Sequence of chain 1.A:
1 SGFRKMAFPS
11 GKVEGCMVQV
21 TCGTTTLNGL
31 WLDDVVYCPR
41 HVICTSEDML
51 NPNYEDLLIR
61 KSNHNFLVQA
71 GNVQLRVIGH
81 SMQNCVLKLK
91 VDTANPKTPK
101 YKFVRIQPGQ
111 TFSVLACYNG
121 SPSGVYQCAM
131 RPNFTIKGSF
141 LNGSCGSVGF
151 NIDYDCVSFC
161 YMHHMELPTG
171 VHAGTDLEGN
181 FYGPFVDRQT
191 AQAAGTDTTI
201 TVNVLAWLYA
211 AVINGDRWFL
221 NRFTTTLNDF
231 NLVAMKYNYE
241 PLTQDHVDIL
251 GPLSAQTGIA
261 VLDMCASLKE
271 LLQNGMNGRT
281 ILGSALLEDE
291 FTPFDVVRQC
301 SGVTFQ

A protein and the small-molecule ligand that binds it are described below.
Small molecule (SMILES): C[C@@H](OC(C)(C)C)[C@H](NC(=O)OCc1ccccc1)C(=O)N[C@@H](CC1CCCCC1)C(=O)NN(CCC(N)=O)C(=O)CCl

Binding-site contacts:
Ligand atom C23 contacts residue GLN192 of chain 2.A at 3.5 Å.
Ligand atom O28 contacts residue GLN189 of chain 2.A at 3.2 Å.
Ligand atom C19 contacts residue GLU166 of chain 2.A at 3.6 Å.
Ligand atom N contacts residue GLU166 of chain 2.A at 3.3 Å (salt-bridge).
Ligand atom C23 contacts residue PRO168 of chain 2.A at 3.6 Å (hydrophobic).
Ligand atom C26 contacts residue HIS163 of chain 2.A at 3.6 Å.
Ligand atom N contacts residue LEU141 of chain 2.A at 3.6 Å.
Ligand atom N contacts residue GLU166 of chain 2.A at 2.7 Å (salt-bridge).
Ligand atom C22 contacts residue THR190 of chain 2.A at 3.0 Å.
Ligand atom CA contacts residue GLN189 of chain 2.A at 3.7 Å.
Ligand atom CL1 contacts residue CYS145 of chain 2.A at 2.9 Å.
Ligand atom CB contacts residue GLU166 of chain 2.A at 3.6 Å.
Ligand atom N contacts residue PHE140 of chain 2.A at 3.2 Å (h-bond).
Ligand atom C30 contacts residue HIS41 of chain 2.A at 3.6 Å.
Ligand atom O6 contacts residue HIS163 of chain 2.A at 2.7 Å (h-bond).
Ligand atom O contacts residue MET165 of chain 2.A at 3.2 Å.
Ligand atom C23 contacts residue THR190 of chain 2.A at 3.2 Å.
Ligand atom CZ contacts residue ASP187 of chain 2.A at 3.5 Å.
Ligand atom O6 contacts residue PHE140 of chain 2.A at 3.5 Å.
Ligand atom N4 contacts residue HIS164 of chain 2.A at 3.4 Å (h-bond).
Ligand atom O6 contacts residue HIS172 of chain 2.A at 3.6 Å.
Ligand atom O20 contacts residue GLU166 of chain 2.A at 3.5 Å (salt-bridge).
Ligand atom CE1 contacts residue ASP187 of chain 2.A at 3.6 Å.
Ligand atom N2 contacts residue HIS164 of chain 2.A at 2.6 Å (h-bond).
Ligand atom CG contacts residue GLN189 of chain 2.A at 3.5 Å.
Ligand atom C24 contacts residue PRO168 of chain 2.A at 3.5 Å (hydrophobic).
Ligand atom O contacts residue GLU166 of chain 2.A at 2.8 Å (salt-bridge).
Ligand atom C27 contacts residue THR190 of chain 2.A at 3.4 Å.
Ligand atom N contacts residue GLN189 of chain 2.A at 2.9 Å (h-bond).
Ligand atom O6 contacts residue GLU166 of chain 2.A at 3.5 Å.
Ligand atom O7 contacts residue SER144 of chain 2.A at 3.0 Å (h-bond).
Ligand atom C8 contacts residue GLU166 of chain 2.A at 3.5 Å.
Ligand atom CE2 contacts residue MET49 of chain 2.A at 3.6 Å (hydrophobic).
Ligand atom O7 contacts residue GLY143 of chain 2.A at 3.2 Å (h-bond).
Ligand atom C30 contacts residue CYS145 of chain 2.A at 1.8 Å (hydrophobic).
Ligand atom C21 contacts residue THR190 of chain 2.A at 3.2 Å.
Ligand atom O20 contacts residue MET165 of chain 2.A at 3.4 Å.
Ligand atom C29 contacts residue CYS145 of chain 2.A at 2.6 Å (hydrophobic).
Ligand atom O7 contacts residue CYS145 of chain 2.A at 2.8 Å (h-bond).
Ligand atom CA contacts residue GLU166 of chain 2.A at 3.6 Å.

Sequence of chain 2.A:
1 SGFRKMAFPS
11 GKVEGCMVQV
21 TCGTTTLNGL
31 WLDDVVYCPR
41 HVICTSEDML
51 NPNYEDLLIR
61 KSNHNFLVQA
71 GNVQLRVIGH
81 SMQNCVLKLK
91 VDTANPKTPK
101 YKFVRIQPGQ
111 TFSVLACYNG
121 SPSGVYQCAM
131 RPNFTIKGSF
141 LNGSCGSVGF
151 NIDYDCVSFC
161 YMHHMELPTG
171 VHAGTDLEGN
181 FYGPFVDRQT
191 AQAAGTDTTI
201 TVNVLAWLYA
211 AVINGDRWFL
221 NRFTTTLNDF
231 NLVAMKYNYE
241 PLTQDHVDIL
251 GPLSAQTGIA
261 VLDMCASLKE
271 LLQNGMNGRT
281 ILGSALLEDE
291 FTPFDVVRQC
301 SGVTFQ